Binding-site contacts:
Ligand atom O6 contacts residue ASN281 of chain 1.A at 4.5 Å.
Ligand atom C5 contacts residue ASN281 of chain 1.A at 3.0 Å.
Ligand atom C7 contacts residue ASN281 of chain 1.A at 4.0 Å.
Ligand atom C3 contacts residue ASN281 of chain 1.A at 3.4 Å.
Ligand atom C8 contacts residue LYS303 of chain 1.A at 4.1 Å.
Ligand atom C6 contacts residue ASN281 of chain 1.A at 4.2 Å.
Ligand atom O5 contacts residue ASN281 of chain 1.A at 2.4 Å (h-bond).
Ligand atom C8 contacts residue ASN281 of chain 1.A at 3.4 Å.
Ligand atom C1 contacts residue ASN281 of chain 1.A at 1.4 Å.
Ligand atom N2 contacts residue ASN281 of chain 1.A at 2.9 Å (h-bond).
Ligand atom C8 contacts residue HIS301 of chain 1.A at 3.6 Å.
Ligand atom C2 contacts residue ASN281 of chain 1.A at 2.6 Å.
Ligand atom C4 contacts residue ASN281 of chain 1.A at 3.8 Å.

A small-molecule ligand and the protein it binds are described below.
Small molecule (SMILES): CC(=O)N[C@@H]1[C@@H](O)[C@H](O)[C@@H](CO)O[C@H]1O

Sequence of chain 1.A:
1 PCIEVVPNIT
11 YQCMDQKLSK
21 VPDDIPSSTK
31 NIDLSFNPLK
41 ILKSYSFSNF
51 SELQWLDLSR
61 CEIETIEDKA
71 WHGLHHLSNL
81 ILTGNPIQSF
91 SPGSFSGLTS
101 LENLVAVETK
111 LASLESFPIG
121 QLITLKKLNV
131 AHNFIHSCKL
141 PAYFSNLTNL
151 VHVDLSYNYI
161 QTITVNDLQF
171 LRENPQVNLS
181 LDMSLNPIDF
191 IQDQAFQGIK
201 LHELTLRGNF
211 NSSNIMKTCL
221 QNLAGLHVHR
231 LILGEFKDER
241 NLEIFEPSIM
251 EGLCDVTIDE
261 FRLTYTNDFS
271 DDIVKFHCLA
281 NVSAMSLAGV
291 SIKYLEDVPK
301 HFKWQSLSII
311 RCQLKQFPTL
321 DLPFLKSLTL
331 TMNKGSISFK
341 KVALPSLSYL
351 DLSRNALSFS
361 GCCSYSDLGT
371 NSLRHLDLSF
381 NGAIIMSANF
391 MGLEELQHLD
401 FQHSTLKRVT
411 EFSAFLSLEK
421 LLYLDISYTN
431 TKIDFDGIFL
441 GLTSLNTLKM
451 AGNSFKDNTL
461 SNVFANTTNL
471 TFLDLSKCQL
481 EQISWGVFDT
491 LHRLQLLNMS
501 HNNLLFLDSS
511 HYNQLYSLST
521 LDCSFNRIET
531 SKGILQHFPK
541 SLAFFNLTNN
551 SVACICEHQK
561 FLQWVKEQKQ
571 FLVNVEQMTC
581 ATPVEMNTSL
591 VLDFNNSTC